This small molecule binds to this protein.
Small molecule (SMILES): CC(=O)N[C@@H]1[C@@H](O)[C@H](O)[C@@H](CO)O[C@H]1O

Binding-site contacts:
Ligand atom C3 contacts residue ASN58 of chain 1.A at 3.8 Å.
Ligand atom C2 contacts residue ASN58 of chain 1.A at 2.5 Å.
Ligand atom O7 contacts residue ASN58 of chain 1.A at 2.7 Å (h-bond).
Ligand atom O5 contacts residue LEU61 of chain 1.A at 4.1 Å.
Ligand atom C4 contacts residue THR60 of chain 1.A at 4.4 Å.
Ligand atom N2 contacts residue ASN58 of chain 1.A at 2.9 Å (h-bond).
Ligand atom C4 contacts residue ASN58 of chain 1.A at 4.2 Å.
Ligand atom O4 contacts residue ARG64 of chain 1.A at 4.4 Å.
Ligand atom C1 contacts residue THR60 of chain 1.A at 3.3 Å.
Ligand atom C2 contacts residue THR60 of chain 1.A at 3.6 Å.
Ligand atom C7 contacts residue ASN58 of chain 1.A at 3.0 Å.
Ligand atom C8 contacts residue THR60 of chain 1.A at 3.6 Å.
Ligand atom C5 contacts residue LEU61 of chain 1.A at 4.3 Å (hydrophobic).
Ligand atom O3 contacts residue PRO157 of chain 1.A at 3.9 Å.
Ligand atom C1 contacts residue ASN58 of chain 1.A at 1.4 Å.
Ligand atom O4 contacts residue GLU159 of chain 1.A at 4.0 Å.
Ligand atom C5 contacts residue THR60 of chain 1.A at 4.1 Å.
Ligand atom O6 contacts residue LEU61 of chain 1.A at 3.8 Å.
Ligand atom N2 contacts residue THR60 of chain 1.A at 3.3 Å.
Ligand atom O5 contacts residue ASN58 of chain 1.A at 2.4 Å (h-bond).
Ligand atom C7 contacts residue THR60 of chain 1.A at 3.9 Å.
Ligand atom C6 contacts residue LEU61 of chain 1.A at 4.3 Å (hydrophobic).
Ligand atom C8 contacts residue ASN58 of chain 1.A at 4.3 Å.
Ligand atom O5 contacts residue THR60 of chain 1.A at 4.2 Å.
Ligand atom O3 contacts residue ASN158 of chain 1.A at 3.8 Å.
Ligand atom O3 contacts residue THR60 of chain 1.A at 4.4 Å.
Ligand atom C3 contacts residue THR60 of chain 1.A at 3.5 Å.
Ligand atom C5 contacts residue ASN58 of chain 1.A at 3.7 Å.

Sequence of chain 1.A:
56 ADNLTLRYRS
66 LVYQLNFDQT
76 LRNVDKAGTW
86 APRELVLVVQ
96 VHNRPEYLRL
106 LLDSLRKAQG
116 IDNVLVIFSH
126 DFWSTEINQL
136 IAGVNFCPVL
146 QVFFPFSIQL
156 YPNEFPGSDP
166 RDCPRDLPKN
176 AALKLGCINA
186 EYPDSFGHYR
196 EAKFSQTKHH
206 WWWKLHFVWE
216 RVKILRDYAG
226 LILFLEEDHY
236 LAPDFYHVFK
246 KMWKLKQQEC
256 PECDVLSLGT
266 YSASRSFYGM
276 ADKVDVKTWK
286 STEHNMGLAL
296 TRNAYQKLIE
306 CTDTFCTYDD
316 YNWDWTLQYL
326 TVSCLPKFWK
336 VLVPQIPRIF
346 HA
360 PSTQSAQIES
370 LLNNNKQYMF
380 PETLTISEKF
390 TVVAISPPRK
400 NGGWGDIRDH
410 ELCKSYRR